Sequence of chain 1.C:
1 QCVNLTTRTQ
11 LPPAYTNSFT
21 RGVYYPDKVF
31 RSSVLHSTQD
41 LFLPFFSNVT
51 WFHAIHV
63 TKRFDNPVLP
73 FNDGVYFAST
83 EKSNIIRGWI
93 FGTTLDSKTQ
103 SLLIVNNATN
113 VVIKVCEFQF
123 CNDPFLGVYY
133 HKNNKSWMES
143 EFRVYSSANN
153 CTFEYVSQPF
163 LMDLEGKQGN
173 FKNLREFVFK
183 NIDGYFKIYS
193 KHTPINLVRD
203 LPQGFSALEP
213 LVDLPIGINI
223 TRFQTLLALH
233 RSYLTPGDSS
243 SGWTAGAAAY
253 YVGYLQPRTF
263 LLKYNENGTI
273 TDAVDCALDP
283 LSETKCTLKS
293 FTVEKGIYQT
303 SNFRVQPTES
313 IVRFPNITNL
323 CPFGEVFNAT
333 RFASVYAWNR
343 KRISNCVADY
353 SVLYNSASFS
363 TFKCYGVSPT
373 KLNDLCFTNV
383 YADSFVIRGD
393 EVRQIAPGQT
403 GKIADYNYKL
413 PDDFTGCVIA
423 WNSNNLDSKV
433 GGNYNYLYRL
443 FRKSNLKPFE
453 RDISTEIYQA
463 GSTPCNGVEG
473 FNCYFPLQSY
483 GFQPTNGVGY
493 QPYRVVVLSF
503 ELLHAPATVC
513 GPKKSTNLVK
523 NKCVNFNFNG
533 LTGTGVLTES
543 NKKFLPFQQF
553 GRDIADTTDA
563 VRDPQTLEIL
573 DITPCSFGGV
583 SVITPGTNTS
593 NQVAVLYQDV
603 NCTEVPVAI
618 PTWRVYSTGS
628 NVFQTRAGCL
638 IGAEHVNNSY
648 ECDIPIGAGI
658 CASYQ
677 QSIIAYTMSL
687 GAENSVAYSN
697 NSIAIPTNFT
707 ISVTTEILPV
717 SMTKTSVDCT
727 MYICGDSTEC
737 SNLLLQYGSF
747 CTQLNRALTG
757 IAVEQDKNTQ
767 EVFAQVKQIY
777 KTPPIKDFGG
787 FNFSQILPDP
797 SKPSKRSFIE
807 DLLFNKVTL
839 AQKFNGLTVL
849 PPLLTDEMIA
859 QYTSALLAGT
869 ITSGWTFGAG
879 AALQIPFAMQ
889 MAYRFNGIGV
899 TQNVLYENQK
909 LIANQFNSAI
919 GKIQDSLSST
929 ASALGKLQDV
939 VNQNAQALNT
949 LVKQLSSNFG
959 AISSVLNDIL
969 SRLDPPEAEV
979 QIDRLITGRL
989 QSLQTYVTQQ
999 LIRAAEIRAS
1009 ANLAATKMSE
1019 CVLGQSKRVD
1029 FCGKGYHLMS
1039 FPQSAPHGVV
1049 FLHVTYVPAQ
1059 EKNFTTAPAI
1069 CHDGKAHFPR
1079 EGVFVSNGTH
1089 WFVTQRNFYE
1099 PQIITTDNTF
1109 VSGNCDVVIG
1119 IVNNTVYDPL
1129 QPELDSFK

A small-molecule ligand and the protein it binds are described below.
Small molecule (SMILES): CC(=O)N[C@@H]1[C@@H](O)[C@H](O)[C@@H](CO)O[C@H]1O

Binding-site contacts:
Ligand atom C7 contacts residue ASN48 of chain 1.C at 3.5 Å.
Ligand atom N2 contacts residue ASN48 of chain 1.C at 2.9 Å (h-bond).
Ligand atom O5 contacts residue ASN48 of chain 1.C at 2.4 Å (h-bond).
Ligand atom N2 contacts residue PHE46 of chain 1.C at 4.3 Å.
Ligand atom C2 contacts residue ASN48 of chain 1.C at 2.5 Å.
Ligand atom O7 contacts residue ASN48 of chain 1.C at 3.7 Å.
Ligand atom C5 contacts residue ASN48 of chain 1.C at 3.7 Å.
Ligand atom C8 contacts residue PHE46 of chain 1.C at 3.3 Å (hydrophobic).
Ligand atom C1 contacts residue ASN48 of chain 1.C at 1.4 Å.
Ligand atom O7 contacts residue PRO618 of chain 1.C at 3.9 Å.
Ligand atom C3 contacts residue ASN48 of chain 1.C at 3.8 Å.
Ligand atom C8 contacts residue PRO618 of chain 1.C at 3.8 Å (hydrophobic).
Ligand atom C7 contacts residue PHE46 of chain 1.C at 4.3 Å (hydrophobic).
Ligand atom C7 contacts residue PRO618 of chain 1.C at 3.9 Å (hydrophobic).
Ligand atom C4 contacts residue ASN48 of chain 1.C at 4.2 Å.
Ligand atom O3 contacts residue PRO618 of chain 1.C at 4.0 Å.
Ligand atom C8 contacts residue SER47 of chain 1.C at 4.1 Å.